A protein and the small-molecule ligand that binds it are described below.
Small molecule (SMILES): O=C(CO)[C@@H](O)[C@H](O)CO

Sequence of chain 2.A:
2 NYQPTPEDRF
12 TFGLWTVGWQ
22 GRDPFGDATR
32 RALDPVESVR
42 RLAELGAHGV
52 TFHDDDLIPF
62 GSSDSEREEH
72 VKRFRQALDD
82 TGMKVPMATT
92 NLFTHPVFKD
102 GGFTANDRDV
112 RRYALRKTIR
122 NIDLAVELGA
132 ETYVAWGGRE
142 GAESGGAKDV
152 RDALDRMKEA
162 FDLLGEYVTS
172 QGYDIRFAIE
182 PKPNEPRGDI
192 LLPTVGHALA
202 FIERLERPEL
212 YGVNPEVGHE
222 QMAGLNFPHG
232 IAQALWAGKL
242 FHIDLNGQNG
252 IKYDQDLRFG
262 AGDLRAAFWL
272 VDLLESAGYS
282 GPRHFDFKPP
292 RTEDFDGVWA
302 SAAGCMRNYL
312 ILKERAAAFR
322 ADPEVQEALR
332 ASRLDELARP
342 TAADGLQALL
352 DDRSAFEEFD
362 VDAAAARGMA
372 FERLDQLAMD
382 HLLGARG

Sequence of chain 4.A:
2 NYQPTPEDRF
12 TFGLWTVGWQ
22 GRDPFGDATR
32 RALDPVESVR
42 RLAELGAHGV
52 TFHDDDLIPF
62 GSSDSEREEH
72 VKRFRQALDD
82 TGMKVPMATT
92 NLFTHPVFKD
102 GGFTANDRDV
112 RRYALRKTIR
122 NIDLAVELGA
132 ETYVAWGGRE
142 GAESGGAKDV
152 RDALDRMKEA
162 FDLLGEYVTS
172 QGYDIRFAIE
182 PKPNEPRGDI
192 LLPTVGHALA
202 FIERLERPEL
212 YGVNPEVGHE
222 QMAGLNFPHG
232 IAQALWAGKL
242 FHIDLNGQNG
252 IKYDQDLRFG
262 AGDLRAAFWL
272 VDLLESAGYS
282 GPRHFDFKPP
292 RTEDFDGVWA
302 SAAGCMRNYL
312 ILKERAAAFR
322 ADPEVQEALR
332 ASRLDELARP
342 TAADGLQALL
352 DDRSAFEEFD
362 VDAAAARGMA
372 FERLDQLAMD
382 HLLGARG

Binding-site contacts:
Ligand atom O5 contacts residue HIS54 of chain 4.A at 2.1 Å.
Ligand atom C2 contacts residue MG1 of chain 4.D at 3.4 Å.
Ligand atom O1 contacts residue MG1 of chain 4.C at 3.2 Å.
Ligand atom D3 contacts residue TRP137 of chain 4.A at 3.3 Å.
Ligand atom O2 contacts residue ASP287 of chain 4.A at 3.3 Å (salt-bridge).
Ligand atom DO1 contacts residue MG1 of chain 4.C at 2.9 Å.
Ligand atom D52 contacts residue HIS54 of chain 4.A at 2.0 Å.
Ligand atom D4 contacts residue TRP137 of chain 4.A at 3.0 Å.
Ligand atom O3 contacts residue TRP16 of chain 4.A at 3.0 Å.
Ligand atom C1 contacts residue OH1 of chain 4.E at 2.6 Å.
Ligand atom D51 contacts residue HIS54 of chain 4.A at 2.9 Å.
Ligand atom DO4 contacts residue ASP245 of chain 4.A at 3.3 Å.
Ligand atom DO1 contacts residue HIS220 of chain 4.A at 2.1 Å.
Ligand atom DO4 contacts residue GLU181 of chain 4.A at 1.9 Å.
Ligand atom DO1 contacts residue LYS183 of chain 4.A at 2.9 Å.
Ligand atom D4 contacts residue GLU181 of chain 4.A at 3.1 Å.
Ligand atom DO4 contacts residue MG1 of chain 4.D at 2.8 Å.
Ligand atom C2 contacts residue OH1 of chain 4.E at 2.9 Å.
Ligand atom O2 contacts residue HIS220 of chain 4.A at 2.9 Å.
Ligand atom O2 contacts residue GLU181 of chain 4.A at 2.8 Å (salt-bridge).
Ligand atom D12 contacts residue LYS183 of chain 4.A at 3.2 Å.
Ligand atom O1 contacts residue LYS183 of chain 4.A at 2.4 Å.
Ligand atom O2 contacts residue GLU217 of chain 4.A at 3.2 Å (salt-bridge).
Ligand atom O2 contacts residue MG1 of chain 4.D at 2.4 Å.
Ligand atom D11 contacts residue OH1 of chain 4.E at 2.1 Å.
Ligand atom O4 contacts residue ASP287 of chain 4.A at 3.3 Å (salt-bridge).
Ligand atom O4 contacts residue MG1 of chain 4.D at 2.6 Å.
Ligand atom D11 contacts residue LYS289 of chain 4.A at 3.2 Å.
Ligand atom O5 contacts residue TRP137 of chain 4.A at 3.3 Å.
Ligand atom D12 contacts residue TRP137 of chain 4.A at 3.1 Å.
Ligand atom O2 contacts residue OH1 of chain 4.E at 3.0 Å (h-bond).
Ligand atom DO3 contacts residue TRP16 of chain 4.A at 2.9 Å.
Ligand atom O1 contacts residue HIS220 of chain 4.A at 2.8 Å (h-bond).
Ligand atom O1 contacts residue ASP255 of chain 4.A at 2.8 Å (salt-bridge).
Ligand atom O1 contacts residue OH1 of chain 4.E at 2.7 Å (h-bond).
Ligand atom O4 contacts residue GLU181 of chain 4.A at 2.8 Å (salt-bridge).
Ligand atom C5 contacts residue HIS54 of chain 4.A at 2.4 Å.
Ligand atom O3 contacts residue ASP287 of chain 4.A at 3.0 Å (salt-bridge).
Ligand atom DO1 contacts residue ASP255 of chain 4.A at 3.2 Å.
Ligand atom DO1 contacts residue OH1 of chain 4.E at 2.7 Å.